Sequence of chain 1.A:
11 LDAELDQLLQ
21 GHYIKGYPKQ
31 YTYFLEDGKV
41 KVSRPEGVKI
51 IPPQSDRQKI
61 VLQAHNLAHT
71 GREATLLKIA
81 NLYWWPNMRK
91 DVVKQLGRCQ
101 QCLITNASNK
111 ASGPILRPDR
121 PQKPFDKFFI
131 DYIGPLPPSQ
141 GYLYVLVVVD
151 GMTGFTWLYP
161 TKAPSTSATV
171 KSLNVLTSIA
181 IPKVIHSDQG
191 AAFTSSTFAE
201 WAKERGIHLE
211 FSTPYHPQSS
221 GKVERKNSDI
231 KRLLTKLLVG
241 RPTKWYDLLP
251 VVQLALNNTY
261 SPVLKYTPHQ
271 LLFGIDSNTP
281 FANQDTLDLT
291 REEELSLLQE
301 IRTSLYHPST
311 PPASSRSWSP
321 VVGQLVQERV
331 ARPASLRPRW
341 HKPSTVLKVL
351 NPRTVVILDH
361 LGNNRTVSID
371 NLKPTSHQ

This protein binds this small molecule.
Small molecule (SMILES): O=C1c2ccc(O)c(O)c2C(=O)N1Cc1ccc(F)c(Cl)c1

Binding-site contacts:
Ligand atom CAO contacts residue GLU224 of chain 1.A at 4.0 Å.
Ligand atom CAM contacts residue MG1 of chain 1.J at 2.8 Å.
Ligand atom CAU contacts residue MG1 of chain 1.K at 3.3 Å.
Ligand atom OAC contacts residue MG1 of chain 1.J at 2.0 Å.
Ligand atom CAS contacts residue MG1 of chain 1.K at 2.9 Å.
Ligand atom CAO contacts residue ASP188 of chain 1.A at 3.9 Å.
Ligand atom CAT contacts residue PRO217 of chain 1.A at 4.0 Å (hydrophobic).
Ligand atom OAB contacts residue MG1 of chain 1.K at 2.0 Å.
Ligand atom OAD contacts residue MG1 of chain 1.K at 2.1 Å.
Ligand atom CAO contacts residue MG1 of chain 1.J at 2.8 Å.
Ligand atom NAV contacts residue MG1 of chain 1.K at 4.2 Å.
Ligand atom OAD contacts residue ASP131 of chain 1.A at 3.1 Å (salt-bridge).
Ligand atom OAC contacts residue ASP188 of chain 1.A at 3.0 Å (salt-bridge).
Ligand atom CAS contacts residue GLU224 of chain 1.A at 3.7 Å.
Ligand atom OAD contacts residue TYR132 of chain 1.A at 4.2 Å.
Ligand atom OAA contacts residue PRO217 of chain 1.A at 4.0 Å.
Ligand atom CL contacts residue PRO217 of chain 1.A at 3.8 Å.
Ligand atom CAP contacts residue PRO217 of chain 1.A at 3.5 Å (hydrophobic).
Ligand atom CAG contacts residue MG1 of chain 1.J at 4.2 Å.
Ligand atom OAD contacts residue GLU224 of chain 1.A at 3.3 Å (salt-bridge).
Ligand atom CL contacts residue GLU224 of chain 1.A at 3.6 Å.
Ligand atom CAU contacts residue MG1 of chain 1.J at 4.2 Å.
Ligand atom OAD contacts residue ASP188 of chain 1.A at 3.4 Å (salt-bridge).
Ligand atom CAU contacts residue GLU224 of chain 1.A at 4.1 Å.
Ligand atom CAK contacts residue PRO217 of chain 1.A at 3.4 Å (hydrophobic).
Ligand atom CAQ contacts residue PRO217 of chain 1.A at 3.9 Å (hydrophobic).
Ligand atom CAR contacts residue PRO217 of chain 1.A at 3.7 Å (hydrophobic).
Ligand atom CAN contacts residue PRO217 of chain 1.A at 4.0 Å (hydrophobic).
Ligand atom OAD contacts residue MG1 of chain 1.J at 2.1 Å.
Ligand atom OAB contacts residue ASP131 of chain 1.A at 4.1 Å.
Ligand atom CAM contacts residue ASP188 of chain 1.A at 3.7 Å.
Ligand atom OAC contacts residue ASP131 of chain 1.A at 4.2 Å.
Ligand atom CAS contacts residue PRO217 of chain 1.A at 4.2 Å (hydrophobic).
Ligand atom NAV contacts residue PRO217 of chain 1.A at 3.9 Å.
Ligand atom CAK contacts residue GLU224 of chain 1.A at 4.2 Å.
Ligand atom CAO contacts residue MG1 of chain 1.K at 3.0 Å.
Ligand atom CAI contacts residue PRO217 of chain 1.A at 4.2 Å (hydrophobic).
Ligand atom OAB contacts residue GLU224 of chain 1.A at 2.8 Å (salt-bridge).
Ligand atom CL contacts residue GLN218 of chain 1.A at 3.9 Å.
Ligand atom FAE contacts residue GLN218 of chain 1.A at 3.5 Å.